Sequence of chain 1.G:
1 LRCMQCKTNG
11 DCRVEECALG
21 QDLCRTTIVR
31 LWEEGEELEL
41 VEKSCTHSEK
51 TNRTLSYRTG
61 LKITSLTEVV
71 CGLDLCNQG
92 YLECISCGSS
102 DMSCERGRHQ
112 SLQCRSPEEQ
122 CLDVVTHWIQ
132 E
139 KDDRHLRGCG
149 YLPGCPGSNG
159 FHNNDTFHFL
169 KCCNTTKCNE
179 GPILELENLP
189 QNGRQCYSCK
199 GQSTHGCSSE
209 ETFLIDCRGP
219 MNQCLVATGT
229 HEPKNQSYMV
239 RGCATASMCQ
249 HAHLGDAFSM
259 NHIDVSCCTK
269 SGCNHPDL

A small-molecule ligand and the protein it binds are described below.
Small molecule (SMILES): CC(=O)N[C@@H]1[C@@H](O)[C@H](O)[C@@H](CO)O[C@H]1O

Binding-site contacts:
Ligand atom C5 contacts residue ASN172 of chain 1.G at 3.6 Å.
Ligand atom O3 contacts residue ASN172 of chain 1.G at 3.4 Å (h-bond).
Ligand atom N2 contacts residue ASN172 of chain 1.G at 2.8 Å (h-bond).
Ligand atom N2 contacts residue PRO154 of chain 1.G at 3.7 Å.
Ligand atom C2 contacts residue PRO154 of chain 1.G at 3.9 Å (hydrophobic).
Ligand atom C2 contacts residue ASN172 of chain 1.G at 1.9 Å.
Ligand atom O3 contacts residue PRO154 of chain 1.G at 4.2 Å.
Ligand atom C3 contacts residue ASN172 of chain 1.G at 3.1 Å.
Ligand atom C4 contacts residue ASN172 of chain 1.G at 3.9 Å.
Ligand atom C7 contacts residue ASN172 of chain 1.G at 4.1 Å.
Ligand atom O5 contacts residue ASN172 of chain 1.G at 2.4 Å (h-bond).
Ligand atom C1 contacts residue ASN172 of chain 1.G at 1.4 Å.